Binding-site contacts:
Ligand atom C7 contacts residue ASN366 of chain 1.C at 3.9 Å.
Ligand atom C3 contacts residue ASN366 of chain 1.C at 3.8 Å.
Ligand atom O7 contacts residue ASN366 of chain 1.C at 4.5 Å.
Ligand atom C5 contacts residue ASN366 of chain 1.C at 3.7 Å.
Ligand atom O5 contacts residue ASN366 of chain 1.C at 2.4 Å (h-bond).
Ligand atom C4 contacts residue ASN366 of chain 1.C at 4.2 Å.
Ligand atom N2 contacts residue ASN366 of chain 1.C at 2.9 Å (h-bond).
Ligand atom C1 contacts residue ASN366 of chain 1.C at 1.4 Å.
Ligand atom C2 contacts residue ASN366 of chain 1.C at 2.4 Å.

Sequence of chain 1.C:
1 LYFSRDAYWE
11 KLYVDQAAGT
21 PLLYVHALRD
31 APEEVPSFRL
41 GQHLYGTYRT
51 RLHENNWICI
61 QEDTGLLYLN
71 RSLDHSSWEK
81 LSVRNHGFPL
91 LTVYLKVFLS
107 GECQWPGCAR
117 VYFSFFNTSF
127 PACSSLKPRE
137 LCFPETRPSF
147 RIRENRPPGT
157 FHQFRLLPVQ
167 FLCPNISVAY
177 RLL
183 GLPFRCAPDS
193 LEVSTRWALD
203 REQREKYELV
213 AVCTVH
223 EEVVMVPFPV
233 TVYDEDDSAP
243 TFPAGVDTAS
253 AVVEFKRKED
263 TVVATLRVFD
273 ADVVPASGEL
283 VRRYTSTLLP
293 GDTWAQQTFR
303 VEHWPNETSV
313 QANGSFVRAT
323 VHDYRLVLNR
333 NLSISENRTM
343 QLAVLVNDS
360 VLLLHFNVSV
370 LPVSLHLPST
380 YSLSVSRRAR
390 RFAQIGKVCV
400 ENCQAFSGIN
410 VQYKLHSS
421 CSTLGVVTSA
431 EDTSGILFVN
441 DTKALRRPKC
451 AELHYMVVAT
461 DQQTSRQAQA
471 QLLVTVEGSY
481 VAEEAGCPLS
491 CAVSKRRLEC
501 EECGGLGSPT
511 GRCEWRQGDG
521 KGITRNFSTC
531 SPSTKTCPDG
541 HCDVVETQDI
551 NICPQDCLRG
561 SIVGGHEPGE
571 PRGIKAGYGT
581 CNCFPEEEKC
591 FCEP

The protein below binds the small molecule below.
Small molecule (SMILES): CC(=O)N[C@@H]1[C@@H](O)[C@H](O)[C@@H](CO)O[C@H]1O